Binding-site contacts:
Ligand atom C8 contacts residue MET72 of chain 1.B at 3.5 Å (hydrophobic).
Ligand atom O3' contacts residue ASP366 of chain 1.B at 2.5 Å (salt-bridge).
Ligand atom C6 contacts residue GLY417 of chain 1.B at 3.5 Å.
Ligand atom N7 contacts residue MET416 of chain 1.B at 2.8 Å (h-bond).
Ligand atom O3' contacts residue NAD1 of chain 1.O at 3.5 Å (h-bond).
Ligand atom O6 contacts residue GLY415 of chain 1.B at 3.0 Å.
Ligand atom C5 contacts residue MET416 of chain 1.B at 3.6 Å (hydrophobic).
Ligand atom C3' contacts residue ASP366 of chain 1.B at 3.1 Å.
Ligand atom O5' contacts residue GLY367 of chain 1.B at 3.7 Å.
Ligand atom O2P contacts residue SER390 of chain 1.B at 2.6 Å (h-bond).
Ligand atom O3P contacts residue TYR413 of chain 1.B at 2.8 Å (h-bond).
Ligand atom P contacts residue TYR413 of chain 1.B at 3.7 Å.
Ligand atom O1P contacts residue GLY367 of chain 1.B at 3.4 Å.
Ligand atom O6 contacts residue SER418 of chain 1.B at 3.2 Å (h-bond).
Ligand atom C6 contacts residue GLY415 of chain 1.B at 3.6 Å.
Ligand atom C5' contacts residue TYR413 of chain 1.B at 3.7 Å (hydrophobic).
Ligand atom O2P contacts residue TYR413 of chain 1.B at 3.7 Å.
Ligand atom N9 contacts residue NAD1 of chain 1.O at 3.6 Å.
Ligand atom C2 contacts residue CYS333 of chain 1.B at 3.4 Å (hydrophobic).
Ligand atom N3 contacts residue NAD1 of chain 1.O at 3.1 Å.
Ligand atom C4 contacts residue NAD1 of chain 1.O at 3.4 Å.
Ligand atom O6 contacts residue GLY444 of chain 1.B at 3.7 Å.
Ligand atom O1P contacts residue SER331 of chain 1.B at 3.3 Å (h-bond).
Ligand atom O6 contacts residue GLY417 of chain 1.B at 2.6 Å (h-bond).
Ligand atom P contacts residue SER331 of chain 1.B at 3.6 Å.
Ligand atom O1P contacts residue GLY368 of chain 1.B at 2.7 Å (h-bond).
Ligand atom O3P contacts residue SER331 of chain 1.B at 2.9 Å (h-bond).
Ligand atom N1 contacts residue GLN443 of chain 1.B at 3.0 Å (h-bond).
Ligand atom C5 contacts residue ILE332 of chain 1.B at 3.7 Å (hydrophobic).
Ligand atom O2P contacts residue GLY389 of chain 1.B at 3.2 Å (h-bond).
Ligand atom C2 contacts residue NAD1 of chain 1.O at 3.4 Å.
Ligand atom C6 contacts residue MET416 of chain 1.B at 3.8 Å (hydrophobic).
Ligand atom C5 contacts residue GLY415 of chain 1.B at 3.5 Å.
Ligand atom N1 contacts residue GLY444 of chain 1.B at 3.7 Å.
Ligand atom C2 contacts residue GLN443 of chain 1.B at 3.4 Å.
Ligand atom O6 contacts residue MET416 of chain 1.B at 3.2 Å (h-bond).
Ligand atom N3 contacts residue CYS333 of chain 1.B at 3.2 Å.
Ligand atom N7 contacts residue GLY415 of chain 1.B at 3.1 Å.
Ligand atom N1 contacts residue NAD1 of chain 1.O at 3.7 Å.
Ligand atom O3P contacts residue ILE332 of chain 1.B at 3.7 Å.

This protein binds this small molecule.
Small molecule (SMILES): O=c1[nH]cnc2c1ncn2[C@@H]1O[C@H](COP(=O)(O)O)[C@@H](O)[C@H]1O

Sequence of chain 1.B:
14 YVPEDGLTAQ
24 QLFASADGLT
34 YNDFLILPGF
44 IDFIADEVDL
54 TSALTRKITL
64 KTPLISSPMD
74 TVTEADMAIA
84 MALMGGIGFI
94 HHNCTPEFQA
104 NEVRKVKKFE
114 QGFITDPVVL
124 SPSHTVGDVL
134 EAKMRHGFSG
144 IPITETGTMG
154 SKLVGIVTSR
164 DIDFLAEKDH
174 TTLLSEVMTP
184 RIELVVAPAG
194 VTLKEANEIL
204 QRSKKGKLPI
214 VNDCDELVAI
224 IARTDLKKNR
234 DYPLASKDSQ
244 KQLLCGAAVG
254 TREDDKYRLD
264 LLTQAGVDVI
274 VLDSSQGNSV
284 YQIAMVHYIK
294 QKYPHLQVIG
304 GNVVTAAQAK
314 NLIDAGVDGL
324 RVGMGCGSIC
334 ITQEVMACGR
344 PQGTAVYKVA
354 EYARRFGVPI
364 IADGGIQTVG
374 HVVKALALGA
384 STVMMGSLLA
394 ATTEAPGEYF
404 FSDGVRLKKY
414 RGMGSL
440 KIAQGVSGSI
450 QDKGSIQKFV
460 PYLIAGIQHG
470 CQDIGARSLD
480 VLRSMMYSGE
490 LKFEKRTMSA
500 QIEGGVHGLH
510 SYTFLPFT